A protein and the small-molecule ligand that binds it are described below.
Small molecule (SMILES): C[C@@H]1O[C@H](OP(=O)(O)OP(=O)(O)OC[C@H]2O[C@@H](n3cnc4c(=O)[nH]c(N)nc43)[C@H](O)[C@@H]2O)[C@@H](O)[C@H](O)[C@@H]1O

Binding-site contacts:
Ligand atom O1P contacts residue PHE336 of chain 2.A at 3.5 Å.
Ligand atom O2P contacts residue PHE336 of chain 2.A at 3.5 Å (h-bond).
Ligand atom C8 contacts residue ASP288 of chain 2.A at 3.6 Å.
Ligand atom O6 contacts residue PHE336 of chain 2.A at 3.5 Å.
Ligand atom O3P contacts residue THR335 of chain 2.A at 3.4 Å (h-bond).
Ligand atom C6A contacts residue VAL227 of chain 2.A at 3.5 Å (hydrophobic).
Ligand atom O4 contacts residue ARG19 of chain 2.A at 3.1 Å (salt-bridge).
Ligand atom O3 contacts residue PRO112 of chain 1.A at 3.3 Å.
Ligand atom O2X contacts residue SER334 of chain 2.A at 2.6 Å (h-bond).
Ligand atom O6 contacts residue HIS217 of chain 2.A at 3.3 Å.
Ligand atom O3P contacts residue ASN22 of chain 2.A at 3.1 Å (h-bond).
Ligand atom O6 contacts residue ALA286 of chain 2.A at 3.3 Å.
Ligand atom O2P contacts residue THR335 of chain 2.A at 3.0 Å (h-bond).
Ligand atom O2 contacts residue ASN22 of chain 2.A at 3.0 Å (h-bond).
Ligand atom N7 contacts residue HIS217 of chain 2.A at 2.9 Å (h-bond).
Ligand atom C4' contacts residue ARG19 of chain 2.A at 3.6 Å.
Ligand atom O2' contacts residue MET315 of chain 2.A at 3.5 Å.
Ligand atom N1 contacts residue SER287 of chain 2.A at 3.2 Å (h-bond).
Ligand atom C6 contacts residue SER287 of chain 2.A at 3.4 Å.
Ligand atom O2X contacts residue ARG219 of chain 2.A at 2.8 Å (salt-bridge).
Ligand atom O3' contacts residue ARG19 of chain 2.A at 3.6 Å.
Ligand atom N1 contacts residue ASP313 of chain 2.A at 3.3 Å (salt-bridge).
Ligand atom P contacts residue GLY21 of chain 2.A at 3.5 Å.
Ligand atom O1P contacts residue GLY21 of chain 2.A at 2.8 Å (h-bond).
Ligand atom O3P contacts residue GLY21 of chain 2.A at 3.2 Å (h-bond).
Ligand atom P1 contacts residue THR335 of chain 2.A at 3.4 Å.
Ligand atom O4' contacts residue ARG19 of chain 2.A at 3.2 Å (salt-bridge).
Ligand atom P1 contacts residue SER334 of chain 2.A at 3.6 Å.
Ligand atom O6 contacts residue SER287 of chain 2.A at 3.1 Å (h-bond).
Ligand atom O3' contacts residue PHE20 of chain 2.A at 3.4 Å (h-bond).
Ligand atom N2 contacts residue MET315 of chain 2.A at 3.6 Å.
Ligand atom O5' contacts residue ARG19 of chain 2.A at 3.2 Å.
Ligand atom O3 contacts residue ASN22 of chain 2.A at 3.2 Å (h-bond).
Ligand atom O3P contacts residue ARG19 of chain 2.A at 3.3 Å (salt-bridge).
Ligand atom N9 contacts residue ASP288 of chain 2.A at 3.6 Å.
Ligand atom N2 contacts residue ASP313 of chain 2.A at 3.0 Å (salt-bridge).
Ligand atom O1 contacts residue ARG219 of chain 2.A at 3.2 Å (salt-bridge).
Ligand atom O5 contacts residue ARG219 of chain 2.A at 3.0 Å (salt-bridge).
Ligand atom O2 contacts residue ARG19 of chain 2.A at 3.5 Å (salt-bridge).
Ligand atom O1X contacts residue THR335 of chain 2.A at 2.6 Å (h-bond).

Sequence of chain 1.A:
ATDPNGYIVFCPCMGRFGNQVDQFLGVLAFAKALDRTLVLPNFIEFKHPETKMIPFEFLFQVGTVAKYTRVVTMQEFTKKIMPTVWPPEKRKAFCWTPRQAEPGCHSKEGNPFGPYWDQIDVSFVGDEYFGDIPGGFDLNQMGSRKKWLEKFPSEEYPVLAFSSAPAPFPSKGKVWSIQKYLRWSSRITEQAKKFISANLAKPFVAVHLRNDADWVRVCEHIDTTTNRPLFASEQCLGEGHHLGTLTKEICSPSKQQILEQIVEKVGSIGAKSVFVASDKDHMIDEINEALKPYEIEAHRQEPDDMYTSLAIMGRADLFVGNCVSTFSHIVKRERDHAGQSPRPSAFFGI

Sequence of chain 2.A:
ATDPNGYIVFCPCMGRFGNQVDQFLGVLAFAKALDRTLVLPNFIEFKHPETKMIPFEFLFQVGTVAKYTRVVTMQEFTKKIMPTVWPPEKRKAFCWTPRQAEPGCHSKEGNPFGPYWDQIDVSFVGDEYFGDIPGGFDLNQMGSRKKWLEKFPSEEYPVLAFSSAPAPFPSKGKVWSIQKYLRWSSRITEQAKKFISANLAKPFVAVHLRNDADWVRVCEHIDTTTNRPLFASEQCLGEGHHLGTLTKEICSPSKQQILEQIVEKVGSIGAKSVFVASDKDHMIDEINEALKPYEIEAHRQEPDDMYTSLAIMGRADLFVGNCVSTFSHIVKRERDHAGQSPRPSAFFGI